This small molecule binds to this protein.
Small molecule (SMILES): CC(=O)N[C@H]1[C@H](O[C@H]2[C@H](O)[C@@H](NC(C)=O)CO[C@@H]2CO)O[C@H](CO)[C@@H](O[C@H]2O[C@H](CO)[C@@H](O)[C@H](O)[C@@H]2O)[C@@H]1O

Binding-site contacts:
Ligand atom C8 contacts residue VAL215 of chain 1.A at 3.8 Å (hydrophobic).
Ligand atom C6 contacts residue SER208 of chain 1.A at 3.6 Å.
Ligand atom O7 contacts residue GLN217 of chain 1.A at 3.4 Å (h-bond).
Ligand atom O6 contacts residue GLN217 of chain 1.A at 4.0 Å.
Ligand atom C7 contacts residue GLN217 of chain 1.A at 3.1 Å.
Ligand atom O6 contacts residue TRP220 of chain 1.A at 3.4 Å.
Ligand atom N2 contacts residue ASN205 of chain 1.A at 3.0 Å (h-bond).
Ligand atom O3 contacts residue GLN217 of chain 1.A at 2.9 Å (h-bond).
Ligand atom C6 contacts residue TRP220 of chain 1.A at 3.8 Å (hydrophobic).
Ligand atom C7 contacts residue ASN205 of chain 1.A at 3.6 Å.
Ligand atom O7 contacts residue ASN205 of chain 1.A at 3.6 Å.
Ligand atom O6 contacts residue LEU212 of chain 1.A at 4.2 Å.
Ligand atom C4 contacts residue ASN205 of chain 1.A at 4.2 Å.
Ligand atom C1 contacts residue SER208 of chain 1.A at 3.7 Å.
Ligand atom C5 contacts residue ASN205 of chain 1.A at 3.6 Å.
Ligand atom C7 contacts residue VAL215 of chain 1.A at 4.0 Å (hydrophobic).
Ligand atom C8 contacts residue ALA214 of chain 1.A at 4.5 Å (hydrophobic).
Ligand atom C2 contacts residue GLN217 of chain 1.A at 4.1 Å.
Ligand atom C2 contacts residue ASN205 of chain 1.A at 2.5 Å.
Ligand atom C5 contacts residue SER208 of chain 1.A at 3.7 Å.
Ligand atom O6 contacts residue LEU210 of chain 1.A at 4.0 Å.
Ligand atom C3 contacts residue GLN217 of chain 1.A at 4.0 Å.
Ligand atom C3 contacts residue ASN205 of chain 1.A at 3.8 Å.
Ligand atom N2 contacts residue GLN217 of chain 1.A at 3.5 Å (h-bond).
Ligand atom C7 contacts residue ALA214 of chain 1.A at 4.3 Å (hydrophobic).
Ligand atom O7 contacts residue VAL215 of chain 1.A at 3.0 Å (h-bond).
Ligand atom O5 contacts residue LEU212 of chain 1.A at 4.3 Å.
Ligand atom O7 contacts residue MET213 of chain 1.A at 4.3 Å.
Ligand atom O7 contacts residue ALA214 of chain 1.A at 3.6 Å.
Ligand atom C1 contacts residue ASN205 of chain 1.A at 1.4 Å.
Ligand atom O5 contacts residue ASN205 of chain 1.A at 2.3 Å (h-bond).
Ligand atom C8 contacts residue GLN217 of chain 1.A at 3.4 Å.
Ligand atom O5 contacts residue SER208 of chain 1.A at 3.0 Å (h-bond).
Ligand atom O6 contacts residue SER208 of chain 1.A at 4.3 Å.
Ligand atom C6 contacts residue LEU210 of chain 1.A at 4.1 Å (hydrophobic).

Sequence of chain 1.A:
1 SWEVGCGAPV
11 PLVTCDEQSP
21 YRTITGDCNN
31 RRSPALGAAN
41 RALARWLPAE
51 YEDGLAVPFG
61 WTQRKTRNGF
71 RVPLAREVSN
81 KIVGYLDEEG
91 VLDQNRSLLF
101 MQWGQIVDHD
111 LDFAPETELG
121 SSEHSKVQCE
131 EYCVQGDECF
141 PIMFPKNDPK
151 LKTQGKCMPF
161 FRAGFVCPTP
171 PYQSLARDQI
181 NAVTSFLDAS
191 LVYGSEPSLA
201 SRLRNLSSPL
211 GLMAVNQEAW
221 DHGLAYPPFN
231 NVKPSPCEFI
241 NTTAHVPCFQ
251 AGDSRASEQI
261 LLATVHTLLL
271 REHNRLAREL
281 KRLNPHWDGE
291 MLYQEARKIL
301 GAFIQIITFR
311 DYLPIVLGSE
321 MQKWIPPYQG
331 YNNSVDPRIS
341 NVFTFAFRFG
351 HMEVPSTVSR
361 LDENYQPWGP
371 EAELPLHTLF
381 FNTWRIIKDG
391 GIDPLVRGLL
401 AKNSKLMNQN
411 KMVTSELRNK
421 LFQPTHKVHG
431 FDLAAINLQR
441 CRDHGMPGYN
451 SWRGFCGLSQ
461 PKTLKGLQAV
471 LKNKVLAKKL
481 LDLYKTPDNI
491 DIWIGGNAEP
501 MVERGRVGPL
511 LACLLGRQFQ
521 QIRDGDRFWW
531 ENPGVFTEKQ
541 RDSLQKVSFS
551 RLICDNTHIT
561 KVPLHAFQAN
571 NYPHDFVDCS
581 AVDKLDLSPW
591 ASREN